Binding-site contacts:
Ligand atom C06 contacts residue PHE474 of chain 1.D at 3.6 Å (hydrophobic).
Ligand atom C13 contacts residue PHE474 of chain 1.D at 3.6 Å (hydrophobic).
Ligand atom C10 contacts residue VAL292 of chain 1.D at 4.1 Å (hydrophobic).
Ligand atom C08 contacts residue PHE450 of chain 1.D at 4.0 Å (hydrophobic).
Ligand atom C03 contacts residue PHE449 of chain 1.D at 3.9 Å (hydrophobic).
Ligand atom C07 contacts residue ASP291 of chain 1.D at 3.4 Å.
Ligand atom C05 contacts residue PHE449 of chain 1.D at 3.9 Å (hydrophobic).
Ligand atom C05 contacts residue VAL292 of chain 1.D at 3.8 Å (hydrophobic).
Ligand atom N01 contacts residue CYS295 of chain 1.D at 4.1 Å.
Ligand atom C06 contacts residue PHE449 of chain 1.D at 4.0 Å (hydrophobic).
Ligand atom C10 contacts residue TYR453 of chain 1.D at 3.7 Å (hydrophobic).
Ligand atom C04 contacts residue PHE449 of chain 1.D at 3.9 Å (hydrophobic).
Ligand atom C13 contacts residue PHE449 of chain 1.D at 3.4 Å (hydrophobic).
Ligand atom C04 contacts residue VAL292 of chain 1.D at 4.1 Å (hydrophobic).
Ligand atom N01 contacts residue TYR478 of chain 1.D at 4.0 Å.
Ligand atom C14 contacts residue SER379 of chain 1.D at 4.0 Å.
Ligand atom C12 contacts residue PHE450 of chain 1.D at 3.9 Å (hydrophobic).
Ligand atom C11 contacts residue THR296 of chain 1.D at 3.3 Å.
Ligand atom C15 contacts residue TYR478 of chain 1.D at 3.7 Å (hydrophobic).
Ligand atom N02 contacts residue TRP446 of chain 1.D at 3.7 Å.
Ligand atom N01 contacts residue PHE474 of chain 1.D at 3.5 Å.
Ligand atom C12 contacts residue VAL292 of chain 1.D at 4.1 Å (hydrophobic).
Ligand atom C12 contacts residue CYS295 of chain 1.D at 3.6 Å (hydrophobic).
Ligand atom C11 contacts residue PHE450 of chain 1.D at 3.6 Å (hydrophobic).
Ligand atom C09 contacts residue CYS295 of chain 1.D at 3.6 Å (hydrophobic).
Ligand atom N01 contacts residue ASP291 of chain 1.D at 3.7 Å.
Ligand atom C15 contacts residue PHE474 of chain 1.D at 3.4 Å (hydrophobic).
Ligand atom C14 contacts residue PHE450 of chain 1.D at 4.1 Å (hydrophobic).
Ligand atom C12 contacts residue THR296 of chain 1.D at 3.6 Å.
Ligand atom C14 contacts residue TYR453 of chain 1.D at 3.8 Å (hydrophobic).
Ligand atom C08 contacts residue VAL292 of chain 1.D at 4.0 Å (hydrophobic).
Ligand atom N02 contacts residue PHE474 of chain 1.D at 3.2 Å (h-bond).
Ligand atom C03 contacts residue PHE474 of chain 1.D at 4.1 Å (hydrophobic).
Ligand atom C07 contacts residue VAL292 of chain 1.D at 3.9 Å (hydrophobic).
Ligand atom C14 contacts residue SER375 of chain 1.D at 3.4 Å.
Ligand atom C10 contacts residue LEU365 of chain 1.D at 3.8 Å (hydrophobic).
Ligand atom C11 contacts residue VAL292 of chain 1.D at 4.0 Å (hydrophobic).
Ligand atom C13 contacts residue TRP446 of chain 1.D at 3.9 Å (hydrophobic).
Ligand atom C10 contacts residue PHE449 of chain 1.D at 3.9 Å (hydrophobic).
Ligand atom C11 contacts residue SER379 of chain 1.D at 3.7 Å.

This small molecule binds to this protein.
Small molecule (SMILES): Cc1cccc([C@H](C)c2c[nH]cn2)c1C

Sequence of chain 1.D:
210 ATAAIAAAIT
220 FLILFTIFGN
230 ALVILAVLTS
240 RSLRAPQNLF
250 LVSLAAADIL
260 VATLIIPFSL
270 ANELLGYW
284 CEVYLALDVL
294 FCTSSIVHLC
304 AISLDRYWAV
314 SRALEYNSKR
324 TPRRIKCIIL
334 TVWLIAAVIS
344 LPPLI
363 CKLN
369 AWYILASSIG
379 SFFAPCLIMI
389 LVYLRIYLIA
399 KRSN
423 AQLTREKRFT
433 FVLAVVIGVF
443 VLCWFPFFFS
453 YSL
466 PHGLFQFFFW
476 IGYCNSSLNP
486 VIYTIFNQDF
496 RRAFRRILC